The small molecule below binds the protein below.
Small molecule (SMILES): CC(=O)N[C@@H]1[C@@H](O)[C@H](O)[C@@H](CO)O[C@H]1O

Sequence of chain 1.A:
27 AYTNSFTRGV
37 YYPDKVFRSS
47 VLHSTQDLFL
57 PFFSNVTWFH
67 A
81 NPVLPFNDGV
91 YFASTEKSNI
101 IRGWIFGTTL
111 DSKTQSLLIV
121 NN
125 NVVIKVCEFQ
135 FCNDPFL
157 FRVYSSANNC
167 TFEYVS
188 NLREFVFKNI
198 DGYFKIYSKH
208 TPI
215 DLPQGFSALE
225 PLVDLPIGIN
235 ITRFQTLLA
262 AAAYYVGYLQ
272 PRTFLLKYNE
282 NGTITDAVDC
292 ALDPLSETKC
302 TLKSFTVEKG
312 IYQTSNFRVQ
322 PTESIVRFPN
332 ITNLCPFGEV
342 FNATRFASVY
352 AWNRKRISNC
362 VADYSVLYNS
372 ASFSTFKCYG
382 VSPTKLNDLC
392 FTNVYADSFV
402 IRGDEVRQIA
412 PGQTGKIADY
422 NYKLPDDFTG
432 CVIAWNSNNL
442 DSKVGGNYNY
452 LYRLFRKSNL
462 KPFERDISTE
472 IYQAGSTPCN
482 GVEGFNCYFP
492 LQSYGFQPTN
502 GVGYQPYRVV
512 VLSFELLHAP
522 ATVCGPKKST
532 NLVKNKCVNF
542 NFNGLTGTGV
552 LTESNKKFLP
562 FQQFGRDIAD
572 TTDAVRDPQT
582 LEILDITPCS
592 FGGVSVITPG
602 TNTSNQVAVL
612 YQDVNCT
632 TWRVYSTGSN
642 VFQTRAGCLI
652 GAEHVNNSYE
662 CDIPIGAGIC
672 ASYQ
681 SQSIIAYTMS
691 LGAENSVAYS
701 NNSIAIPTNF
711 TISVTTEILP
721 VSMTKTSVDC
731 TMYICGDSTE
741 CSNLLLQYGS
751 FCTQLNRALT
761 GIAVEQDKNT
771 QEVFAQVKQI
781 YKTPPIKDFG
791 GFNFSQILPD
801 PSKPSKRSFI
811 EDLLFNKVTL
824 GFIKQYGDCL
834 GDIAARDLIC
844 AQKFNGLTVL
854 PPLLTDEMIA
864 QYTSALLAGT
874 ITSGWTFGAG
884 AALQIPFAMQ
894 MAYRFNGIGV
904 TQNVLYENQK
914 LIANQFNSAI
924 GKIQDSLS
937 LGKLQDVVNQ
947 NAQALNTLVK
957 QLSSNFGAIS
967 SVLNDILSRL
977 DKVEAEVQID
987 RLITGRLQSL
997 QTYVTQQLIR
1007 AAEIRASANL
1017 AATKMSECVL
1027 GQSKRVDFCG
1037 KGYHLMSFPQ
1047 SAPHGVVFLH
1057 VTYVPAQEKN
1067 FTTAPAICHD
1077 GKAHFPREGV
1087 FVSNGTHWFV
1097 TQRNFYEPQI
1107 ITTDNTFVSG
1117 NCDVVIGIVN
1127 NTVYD

Binding-site contacts:
Ligand atom O5 contacts residue ASN709 of chain 1.A at 2.4 Å (h-bond).
Ligand atom N2 contacts residue ASN709 of chain 1.A at 2.9 Å (h-bond).
Ligand atom O4 contacts residue LEU914 of chain 1.A at 4.2 Å.
Ligand atom C3 contacts residue ASN709 of chain 1.A at 3.8 Å.
Ligand atom C5 contacts residue ASN709 of chain 1.A at 3.6 Å.
Ligand atom C7 contacts residue GLN1063 of chain 1.A at 4.5 Å.
Ligand atom O7 contacts residue GLN1063 of chain 1.A at 3.8 Å.
Ligand atom C1 contacts residue ASN709 of chain 1.A at 1.4 Å.
Ligand atom C2 contacts residue ASN709 of chain 1.A at 2.4 Å.
Ligand atom O7 contacts residue ASN709 of chain 1.A at 3.9 Å.
Ligand atom O6 contacts residue LEU914 of chain 1.A at 3.8 Å.
Ligand atom C7 contacts residue ASN709 of chain 1.A at 3.6 Å.
Ligand atom C5 contacts residue LEU914 of chain 1.A at 4.1 Å (hydrophobic).
Ligand atom C6 contacts residue LEU914 of chain 1.A at 4.2 Å (hydrophobic).
Ligand atom O6 contacts residue GLN918 of chain 1.A at 3.5 Å (h-bond).
Ligand atom C4 contacts residue ASN709 of chain 1.A at 4.2 Å.